Sequence of chain 52.E:
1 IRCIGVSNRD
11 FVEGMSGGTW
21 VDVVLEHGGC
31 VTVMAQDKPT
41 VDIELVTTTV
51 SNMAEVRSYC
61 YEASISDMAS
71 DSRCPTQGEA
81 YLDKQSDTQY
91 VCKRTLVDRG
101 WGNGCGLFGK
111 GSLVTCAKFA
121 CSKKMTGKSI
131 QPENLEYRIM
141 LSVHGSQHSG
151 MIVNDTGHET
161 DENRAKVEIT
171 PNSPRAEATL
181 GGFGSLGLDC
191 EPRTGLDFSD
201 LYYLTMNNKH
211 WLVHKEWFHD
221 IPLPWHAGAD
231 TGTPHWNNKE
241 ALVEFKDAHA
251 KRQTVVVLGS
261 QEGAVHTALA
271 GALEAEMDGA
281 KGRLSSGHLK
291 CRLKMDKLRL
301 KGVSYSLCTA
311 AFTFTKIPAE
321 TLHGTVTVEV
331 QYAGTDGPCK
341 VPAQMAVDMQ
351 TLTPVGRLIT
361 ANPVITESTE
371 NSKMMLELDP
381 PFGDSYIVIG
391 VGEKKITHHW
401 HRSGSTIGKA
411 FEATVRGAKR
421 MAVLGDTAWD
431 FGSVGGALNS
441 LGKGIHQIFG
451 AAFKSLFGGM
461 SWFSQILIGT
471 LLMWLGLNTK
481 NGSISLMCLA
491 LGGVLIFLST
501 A

Binding-site contacts:
Ligand atom C8 contacts residue THR156 of chain 52.E at 3.7 Å.
Ligand atom O7 contacts residue ASN154 of chain 52.E at 3.2 Å (h-bond).
Ligand atom C3 contacts residue THR156 of chain 52.E at 4.4 Å.
Ligand atom C2 contacts residue THR156 of chain 52.E at 3.9 Å.
Ligand atom O7 contacts residue THR156 of chain 52.E at 4.5 Å.
Ligand atom C8 contacts residue ASN154 of chain 52.E at 4.5 Å.
Ligand atom O5 contacts residue MET151 of chain 52.E at 4.2 Å.
Ligand atom N2 contacts residue ASN154 of chain 52.E at 4.0 Å.
Ligand atom N2 contacts residue THR156 of chain 52.E at 3.2 Å.
Ligand atom C2 contacts residue ASN154 of chain 52.E at 4.1 Å.
Ligand atom C1 contacts residue ASN154 of chain 52.E at 3.1 Å.
Ligand atom O5 contacts residue ASN154 of chain 52.E at 3.8 Å.
Ligand atom C1 contacts residue THR156 of chain 52.E at 3.6 Å.
Ligand atom C7 contacts residue THR156 of chain 52.E at 3.6 Å.
Ligand atom C7 contacts residue ASN154 of chain 52.E at 3.7 Å.
Ligand atom O6 contacts residue MET151 of chain 52.E at 3.5 Å.

A small-molecule ligand and the protein it binds are described below.
Small molecule (SMILES): CC(=O)N[C@H]1[C@H](O[C@H]2[C@H](O)[C@@H](NC(C)=O)CO[C@@H]2CO)O[C@H](CO)[C@@H](O)[C@@H]1O